Binding-site contacts:
Ligand atom C contacts residue LEU392 of chain 1.A at 4.2 Å (hydrophobic).
Ligand atom C contacts residue SER391 of chain 1.A at 3.6 Å.
Ligand atom N contacts residue ALA19 of chain 1.A at 3.4 Å.
Ligand atom OD1 contacts residue ALA203 of chain 1.A at 4.5 Å.
Ligand atom CA contacts residue SER391 of chain 1.A at 4.5 Å.
Ligand atom CA contacts residue ALA19 of chain 1.A at 4.2 Å (hydrophobic).
Ligand atom N contacts residue GLU375 of chain 1.A at 4.4 Å.
Ligand atom CA contacts residue CYS395 of chain 1.A at 4.3 Å (hydrophobic).
Ligand atom CG contacts residue GLU375 of chain 1.A at 4.1 Å.
Ligand atom CG contacts residue ALA19 of chain 1.A at 3.9 Å (hydrophobic).
Ligand atom O contacts residue SER391 of chain 1.A at 3.5 Å (h-bond).
Ligand atom N contacts residue SER391 of chain 1.A at 4.0 Å.
Ligand atom O contacts residue LEU392 of chain 1.A at 3.5 Å (h-bond).
Ligand atom OD1 contacts residue ALA18 of chain 1.A at 3.8 Å.
Ligand atom OXT contacts residue LEU392 of chain 1.A at 4.3 Å.
Ligand atom OD1 contacts residue GLY17 of chain 1.A at 3.8 Å.
Ligand atom N contacts residue CYS395 of chain 1.A at 3.1 Å.
Ligand atom OD2 contacts residue GLY205 of chain 1.A at 4.0 Å.
Ligand atom CA contacts residue ALA18 of chain 1.A at 4.3 Å (hydrophobic).
Ligand atom OD2 contacts residue GLY374 of chain 1.A at 3.7 Å.
Ligand atom N contacts residue GLY374 of chain 1.A at 3.9 Å.
Ligand atom OD2 contacts residue ALA19 of chain 1.A at 3.9 Å.
Ligand atom OXT contacts residue TYR352 of chain 1.A at 4.2 Å.
Ligand atom OXT contacts residue SER391 of chain 1.A at 3.2 Å.
Ligand atom OD2 contacts residue GLU375 of chain 1.A at 3.0 Å (salt-bridge).
Ligand atom OD1 contacts residue ALA19 of chain 1.A at 3.6 Å.

The protein below binds the small molecule below.
Small molecule (SMILES): N[C@@H](CC(=O)O)C(=O)O

Sequence of chain 1.A:
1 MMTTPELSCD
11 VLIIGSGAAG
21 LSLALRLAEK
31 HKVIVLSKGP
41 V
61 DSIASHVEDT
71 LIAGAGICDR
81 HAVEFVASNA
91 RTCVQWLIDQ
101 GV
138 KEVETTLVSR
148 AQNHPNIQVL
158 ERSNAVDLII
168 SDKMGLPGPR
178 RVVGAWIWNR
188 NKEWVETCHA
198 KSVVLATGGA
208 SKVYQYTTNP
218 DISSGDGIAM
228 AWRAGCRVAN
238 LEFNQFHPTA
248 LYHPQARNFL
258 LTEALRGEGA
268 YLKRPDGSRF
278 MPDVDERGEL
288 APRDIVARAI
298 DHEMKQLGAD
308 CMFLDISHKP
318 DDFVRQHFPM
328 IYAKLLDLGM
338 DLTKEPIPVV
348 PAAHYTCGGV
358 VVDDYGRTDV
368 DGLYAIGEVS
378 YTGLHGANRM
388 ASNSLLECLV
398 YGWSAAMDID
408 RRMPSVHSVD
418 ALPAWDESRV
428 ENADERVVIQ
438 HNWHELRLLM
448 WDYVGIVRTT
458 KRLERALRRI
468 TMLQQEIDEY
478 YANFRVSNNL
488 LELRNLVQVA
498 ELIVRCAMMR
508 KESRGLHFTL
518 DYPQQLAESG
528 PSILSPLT